Sequence of chain 1.A:
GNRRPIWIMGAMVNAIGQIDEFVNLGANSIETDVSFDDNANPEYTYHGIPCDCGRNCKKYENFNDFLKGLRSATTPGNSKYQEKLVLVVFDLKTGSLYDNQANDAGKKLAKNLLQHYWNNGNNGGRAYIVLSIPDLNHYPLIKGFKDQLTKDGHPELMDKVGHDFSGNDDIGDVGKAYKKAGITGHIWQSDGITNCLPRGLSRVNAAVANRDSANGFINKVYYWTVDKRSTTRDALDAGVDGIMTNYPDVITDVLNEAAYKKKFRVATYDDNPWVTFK

The small molecule below binds the protein below.
Small molecule (SMILES): CCCCCCCC(=O)O

Binding-site contacts:
Ligand atom O1 contacts residue MG1 of chain 1.B at 2.0 Å.
Ligand atom C2 contacts residue ASP114 of chain 1.A at 3.7 Å.
Ligand atom C5 contacts residue GLU54 of chain 1.A at 3.3 Å.
Ligand atom O1 contacts residue HIS70 of chain 1.A at 3.0 Å.
Ligand atom C6 contacts residue MET267 of chain 1.A at 3.8 Å (hydrophobic).
Ligand atom C4 contacts residue ASP114 of chain 1.A at 4.1 Å.
Ligand atom C8 contacts residue SER189 of chain 1.A at 3.4 Å.
Ligand atom C7 contacts residue TYR245 of chain 1.A at 3.2 Å (hydrophobic).
Ligand atom C1 contacts residue LYS116 of chain 1.A at 3.4 Å.
Ligand atom C1 contacts residue ASP56 of chain 1.A at 4.1 Å.
Ligand atom O1 contacts residue ASP56 of chain 1.A at 3.0 Å (salt-bridge).
Ligand atom C3 contacts residue ASP114 of chain 1.A at 3.2 Å.
Ligand atom C8 contacts residue SER155 of chain 1.A at 2.8 Å.
Ligand atom O1 contacts residue GLU54 of chain 1.A at 4.0 Å.
Ligand atom C1 contacts residue MG1 of chain 1.B at 2.8 Å.
Ligand atom O2 contacts residue MG1 of chain 1.B at 4.0 Å.
Ligand atom C3 contacts residue MG1 of chain 1.B at 2.4 Å.
Ligand atom O1 contacts residue LYS116 of chain 1.A at 2.8 Å (salt-bridge).
Ligand atom C6 contacts residue TRP247 of chain 1.A at 3.9 Å (hydrophobic).
Ligand atom C7 contacts residue SER155 of chain 1.A at 3.2 Å.
Ligand atom C7 contacts residue SER189 of chain 1.A at 3.8 Å.
Ligand atom C1 contacts residue HIS70 of chain 1.A at 3.3 Å.
Ligand atom C7 contacts residue VAL112 of chain 1.A at 4.1 Å (hydrophobic).
Ligand atom C6 contacts residue TYR245 of chain 1.A at 4.1 Å (hydrophobic).
Ligand atom C4 contacts residue MET267 of chain 1.A at 3.9 Å (hydrophobic).
Ligand atom O2 contacts residue HIS70 of chain 1.A at 2.9 Å (h-bond).
Ligand atom C8 contacts residue ASP114 of chain 1.A at 3.4 Å.
Ligand atom C1 contacts residue ASP114 of chain 1.A at 3.5 Å.
Ligand atom C7 contacts residue ASP187 of chain 1.A at 3.8 Å.
Ligand atom C3 contacts residue GLU54 of chain 1.A at 3.0 Å.
Ligand atom C4 contacts residue MG1 of chain 1.B at 3.8 Å.
Ligand atom C2 contacts residue TRP247 of chain 1.A at 3.7 Å (hydrophobic).
Ligand atom C4 contacts residue GLU54 of chain 1.A at 3.7 Å.
Ligand atom O2 contacts residue LYS116 of chain 1.A at 3.5 Å (salt-bridge).
Ligand atom C5 contacts residue MG1 of chain 1.B at 3.9 Å.
Ligand atom O1 contacts residue ASP114 of chain 1.A at 2.8 Å (salt-bridge).
Ligand atom C2 contacts residue MG1 of chain 1.B at 3.0 Å.
Ligand atom C4 contacts residue TRP247 of chain 1.A at 3.6 Å (hydrophobic).
Ligand atom C5 contacts residue MET267 of chain 1.A at 3.6 Å (hydrophobic).
Ligand atom C5 contacts residue ASP114 of chain 1.A at 3.8 Å.